Sequence of chain 2.A:
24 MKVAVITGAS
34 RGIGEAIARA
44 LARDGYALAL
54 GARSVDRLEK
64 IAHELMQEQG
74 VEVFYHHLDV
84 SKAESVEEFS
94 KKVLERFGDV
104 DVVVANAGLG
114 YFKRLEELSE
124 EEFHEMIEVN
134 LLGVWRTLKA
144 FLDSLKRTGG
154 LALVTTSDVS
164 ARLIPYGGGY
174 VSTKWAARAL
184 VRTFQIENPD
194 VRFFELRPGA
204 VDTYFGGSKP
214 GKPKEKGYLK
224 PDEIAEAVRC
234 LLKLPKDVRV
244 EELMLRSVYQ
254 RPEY

Binding-site contacts:
Ligand atom N7N contacts residue THR206 of chain 2.A at 3.0 Å (h-bond).
Ligand atom O2A contacts residue PHE208 of chain 2.A at 3.3 Å (h-bond).
Ligand atom O2N contacts residue GLY35 of chain 2.A at 3.4 Å.
Ligand atom C6N contacts residue THR159 of chain 2.A at 3.3 Å.
Ligand atom N6A contacts residue ASP82 of chain 2.A at 2.9 Å (salt-bridge).
Ligand atom O8N contacts residue SER160 of chain 2.A at 2.4 Å (h-bond).
Ligand atom O7N contacts residue VAL204 of chain 2.A at 3.0 Å (h-bond).
Ligand atom O2D contacts residue LYS177 of chain 2.A at 3.0 Å (salt-bridge).
Ligand atom O1N contacts residue THR206 of chain 2.A at 2.7 Å (h-bond).
Ligand atom O2D contacts residue TYR173 of chain 2.A at 2.9 Å (h-bond).
Ligand atom O2B contacts residue SER33 of chain 2.A at 2.9 Å (h-bond).
Ligand atom N7A contacts residue ARG56 of chain 2.A at 3.4 Å (salt-bridge).
Ligand atom C4D contacts residue ASN109 of chain 2.A at 3.1 Å.
Ligand atom O3B contacts residue GLY31 of chain 2.A at 3.1 Å (h-bond).
Ligand atom O3D contacts residue GLY111 of chain 2.A at 3.3 Å.
Ligand atom O4D contacts residue THR158 of chain 2.A at 3.3 Å.
Ligand atom N7N contacts residue PHE208 of chain 2.A at 3.1 Å.
Ligand atom O1X contacts residue ARG34 of chain 2.A at 3.3 Å (salt-bridge).
Ligand atom C2A contacts residue LEU81 of chain 2.A at 3.2 Å (hydrophobic).
Ligand atom O1A contacts residue TYR207 of chain 2.A at 3.1 Å (h-bond).
Ligand atom O1X contacts residue SER57 of chain 2.A at 2.6 Å (h-bond).
Ligand atom O3D contacts residue THR158 of chain 2.A at 3.4 Å (h-bond).
Ligand atom C5D contacts residue ASN109 of chain 2.A at 3.2 Å.
Ligand atom O8N contacts residue PRO201 of chain 2.A at 2.5 Å (h-bond).
Ligand atom O1X contacts residue SER33 of chain 2.A at 2.7 Å (h-bond).
Ligand atom O3D contacts residue ASN109 of chain 2.A at 2.8 Å (h-bond).
Ligand atom C5N contacts residue PRO201 of chain 2.A at 3.3 Å (hydrophobic).
Ligand atom N1A contacts residue ASP82 of chain 2.A at 3.4 Å.
Ligand atom O3X contacts residue ARG34 of chain 2.A at 2.7 Å (salt-bridge).
Ligand atom N1A contacts residue VAL83 of chain 2.A at 3.0 Å (h-bond).
Ligand atom N7N contacts residue VAL204 of chain 2.A at 3.2 Å (h-bond).
Ligand atom O3X contacts residue ARG56 of chain 2.A at 2.9 Å (salt-bridge).
Ligand atom C4N contacts residue GLY202 of chain 2.A at 3.1 Å.
Ligand atom O3D contacts residue LYS177 of chain 2.A at 3.1 Å (salt-bridge).
Ligand atom C6N contacts residue TYR173 of chain 2.A at 3.3 Å (hydrophobic).
Ligand atom O1A contacts residue THR206 of chain 2.A at 3.3 Å.
Ligand atom C3D contacts residue ASN109 of chain 2.A at 3.2 Å.
Ligand atom O2X contacts residue ARG56 of chain 2.A at 2.7 Å (salt-bridge).
Ligand atom O2N contacts residue ILE36 of chain 2.A at 2.8 Å (h-bond).
Ligand atom O3B contacts residue SER33 of chain 2.A at 2.8 Å (h-bond).

This protein binds this small molecule.
Small molecule (SMILES): NC(=O)c1cc(O)c[n+]([C@@H]2O[C@H](CO[P](=O)(O)O[P](=O)(O)OC[C@H]3O[C@@H](n4cnc5c(N)ncnc54)[C@H](OP(=O)(O)O)[C@@H]3O)[C@@H](O)[C@H]2O)c1